Sequence of chain 1.A:
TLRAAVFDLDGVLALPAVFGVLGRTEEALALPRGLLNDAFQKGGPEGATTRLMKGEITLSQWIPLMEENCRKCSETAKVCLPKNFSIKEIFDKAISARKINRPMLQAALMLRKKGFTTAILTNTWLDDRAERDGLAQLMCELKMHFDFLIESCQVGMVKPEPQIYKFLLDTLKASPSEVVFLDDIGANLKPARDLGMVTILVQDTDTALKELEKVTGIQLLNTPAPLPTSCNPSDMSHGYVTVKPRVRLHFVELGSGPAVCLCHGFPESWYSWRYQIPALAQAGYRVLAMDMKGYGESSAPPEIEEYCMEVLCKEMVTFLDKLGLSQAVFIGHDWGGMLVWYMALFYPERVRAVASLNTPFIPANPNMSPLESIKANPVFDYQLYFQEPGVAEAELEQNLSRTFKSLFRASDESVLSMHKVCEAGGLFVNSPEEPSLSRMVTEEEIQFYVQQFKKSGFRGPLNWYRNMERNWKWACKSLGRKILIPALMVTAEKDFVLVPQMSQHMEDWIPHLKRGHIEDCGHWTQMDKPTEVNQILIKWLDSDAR

This small molecule binds to this protein.
Small molecule (SMILES): Cc1cc(-c2csc(N)n2)c(C)n1C[C@H]1CCCO1

Binding-site contacts:
Ligand atom C10 contacts residue LEU499 of chain 1.A at 4.3 Å (hydrophobic).
Ligand atom C11 contacts residue ASP335 of chain 1.A at 3.4 Å.
Ligand atom C10 contacts residue ASP335 of chain 1.A at 3.6 Å.
Ligand atom C3 contacts residue MET503 of chain 1.A at 4.1 Å (hydrophobic).
Ligand atom C8 contacts residue MET339 of chain 1.A at 3.8 Å (hydrophobic).
Ligand atom C10 contacts residue TRP336 of chain 1.A at 3.8 Å (hydrophobic).
Ligand atom C9 contacts residue GLN384 of chain 1.A at 4.4 Å.
Ligand atom C10 contacts residue THR360 of chain 1.A at 4.0 Å.
Ligand atom C1 contacts residue PRO361 of chain 1.A at 3.8 Å (hydrophobic).
Ligand atom N19 contacts residue MET469 of chain 1.A at 4.4 Å.
Ligand atom S16 contacts residue ILE375 of chain 1.A at 4.2 Å.
Ligand atom N18 contacts residue PRO371 of chain 1.A at 3.0 Å.
Ligand atom C1 contacts residue LEU499 of chain 1.A at 3.8 Å (hydrophobic).
Ligand atom C17 contacts residue ILE375 of chain 1.A at 3.9 Å (hydrophobic).
Ligand atom C6 contacts residue MET469 of chain 1.A at 4.0 Å (hydrophobic).
Ligand atom C5 contacts residue MET339 of chain 1.A at 4.4 Å (hydrophobic).
Ligand atom C6 contacts residue GLN384 of chain 1.A at 4.1 Å.
Ligand atom N19 contacts residue ILE375 of chain 1.A at 4.2 Å.
Ligand atom C3 contacts residue PHE381 of chain 1.A at 4.4 Å (hydrophobic).
Ligand atom C2 contacts residue MET503 of chain 1.A at 4.3 Å (hydrophobic).
Ligand atom C1 contacts residue THR360 of chain 1.A at 4.1 Å.
Ligand atom S16 contacts residue SER374 of chain 1.A at 3.8 Å.
Ligand atom N18 contacts residue MET469 of chain 1.A at 4.1 Å.
Ligand atom C8 contacts residue THR360 of chain 1.A at 4.4 Å.
Ligand atom C11 contacts residue TRP336 of chain 1.A at 3.5 Å (hydrophobic).
Ligand atom C2 contacts residue MET339 of chain 1.A at 4.3 Å (hydrophobic).
Ligand atom C1 contacts residue MET503 of chain 1.A at 3.8 Å (hydrophobic).
Ligand atom C6 contacts residue TRP336 of chain 1.A at 3.8 Å (hydrophobic).
Ligand atom C9 contacts residue LEU499 of chain 1.A at 4.0 Å (hydrophobic).
Ligand atom C12 contacts residue TRP336 of chain 1.A at 3.3 Å (hydrophobic).
Ligand atom C12 contacts residue GLN384 of chain 1.A at 3.9 Å.
Ligand atom C17 contacts residue PRO371 of chain 1.A at 4.2 Å (hydrophobic).
Ligand atom S16 contacts residue PRO371 of chain 1.A at 4.2 Å.
Ligand atom C12 contacts residue TYR466 of chain 1.A at 4.0 Å (hydrophobic).
Ligand atom O13 contacts residue GLN384 of chain 1.A at 3.2 Å (h-bond).
Ligand atom N18 contacts residue ILE375 of chain 1.A at 3.7 Å.
Ligand atom N7 contacts residue MET339 of chain 1.A at 4.0 Å.